A small-molecule ligand and the protein it binds are described below.
Small molecule (SMILES): OC[C@H]1O[C@@H](O[C@H]2[C@H](O)[C@@H](O)[C@H](O[C@H]3[C@H](O)[C@@H](O)[C@H](O[C@H]4[C@H](O)[C@@H](O)[C@H](O)O[C@@H]4CO)O[C@@H]3CO)O[C@@H]2CO)[C@H](O)[C@@H](O)[C@@H]1O

Binding-site contacts:
Ligand atom C4 contacts residue GLU445 of chain 1.A at 3.6 Å.
Ligand atom C2 contacts residue GLN181 of chain 1.A at 3.4 Å.
Ligand atom C2 contacts residue ASN250 of chain 1.A at 3.5 Å.
Ligand atom O4 contacts residue TRP438 of chain 1.A at 3.2 Å.
Ligand atom O4 contacts residue GLN34 of chain 1.A at 3.1 Å (h-bond).
Ligand atom O4 contacts residue GLN181 of chain 1.A at 2.7 Å (h-bond).
Ligand atom O6 contacts residue LEU187 of chain 1.A at 3.7 Å.
Ligand atom O5 contacts residue ALA346 of chain 1.A at 3.6 Å.
Ligand atom O5 contacts residue TYR320 of chain 1.A at 3.2 Å (h-bond).
Ligand atom O3 contacts residue ARG183 of chain 1.A at 3.0 Å (salt-bridge).
Ligand atom C1 contacts residue GLU391 of chain 1.A at 3.4 Å.
Ligand atom C3 contacts residue GLU391 of chain 1.A at 3.6 Å.
Ligand atom O5 contacts residue ARG183 of chain 1.A at 3.6 Å (salt-bridge).
Ligand atom O2 contacts residue GLN181 of chain 1.A at 3.4 Å (h-bond).
Ligand atom O3 contacts residue TRP363 of chain 1.A at 3.4 Å.
Ligand atom C2 contacts residue GLU391 of chain 1.A at 3.5 Å.
Ligand atom O3 contacts residue GLN34 of chain 1.A at 2.8 Å (h-bond).
Ligand atom C1 contacts residue GLN181 of chain 1.A at 3.2 Å.
Ligand atom O3 contacts residue ASN250 of chain 1.A at 2.8 Å (h-bond).
Ligand atom O2 contacts residue ASN180 of chain 1.A at 3.0 Å (h-bond).
Ligand atom C6 contacts residue GLN181 of chain 1.A at 3.3 Å.
Ligand atom O5 contacts residue GLU391 of chain 1.A at 3.4 Å (salt-bridge).
Ligand atom O3 contacts residue GLU445 of chain 1.A at 3.6 Å.
Ligand atom O6 contacts residue TRP363 of chain 1.A at 3.4 Å.
Ligand atom C5 contacts residue TYR320 of chain 1.A at 3.3 Å (hydrophobic).
Ligand atom O3 contacts residue TRP446 of chain 1.A at 3.0 Å (h-bond).
Ligand atom O4 contacts residue GLU445 of chain 1.A at 2.5 Å (salt-bridge).
Ligand atom C6 contacts residue GLU445 of chain 1.A at 3.1 Å.
Ligand atom O4 contacts residue ARG183 of chain 1.A at 3.6 Å (salt-bridge).
Ligand atom O6 contacts residue PHE348 of chain 1.A at 3.5 Å.
Ligand atom O2 contacts residue ASN250 of chain 1.A at 3.0 Å (h-bond).
Ligand atom C5 contacts residue TYR252 of chain 1.A at 3.7 Å (hydrophobic).
Ligand atom C6 contacts residue PHE454 of chain 1.A at 3.5 Å (hydrophobic).
Ligand atom O2 contacts residue TRP342 of chain 1.A at 3.4 Å.
Ligand atom O3 contacts residue HIS135 of chain 1.A at 2.9 Å (h-bond).
Ligand atom O6 contacts residue GLU445 of chain 1.A at 2.4 Å (salt-bridge).
Ligand atom C6 contacts residue TYR320 of chain 1.A at 3.6 Å (hydrophobic).
Ligand atom O6 contacts residue ASN250 of chain 1.A at 3.7 Å.
Ligand atom O2 contacts residue GLU391 of chain 1.A at 2.9 Å (salt-bridge).
Ligand atom O2 contacts residue HIS135 of chain 1.A at 3.5 Å (h-bond).

Sequence of chain 1.A:
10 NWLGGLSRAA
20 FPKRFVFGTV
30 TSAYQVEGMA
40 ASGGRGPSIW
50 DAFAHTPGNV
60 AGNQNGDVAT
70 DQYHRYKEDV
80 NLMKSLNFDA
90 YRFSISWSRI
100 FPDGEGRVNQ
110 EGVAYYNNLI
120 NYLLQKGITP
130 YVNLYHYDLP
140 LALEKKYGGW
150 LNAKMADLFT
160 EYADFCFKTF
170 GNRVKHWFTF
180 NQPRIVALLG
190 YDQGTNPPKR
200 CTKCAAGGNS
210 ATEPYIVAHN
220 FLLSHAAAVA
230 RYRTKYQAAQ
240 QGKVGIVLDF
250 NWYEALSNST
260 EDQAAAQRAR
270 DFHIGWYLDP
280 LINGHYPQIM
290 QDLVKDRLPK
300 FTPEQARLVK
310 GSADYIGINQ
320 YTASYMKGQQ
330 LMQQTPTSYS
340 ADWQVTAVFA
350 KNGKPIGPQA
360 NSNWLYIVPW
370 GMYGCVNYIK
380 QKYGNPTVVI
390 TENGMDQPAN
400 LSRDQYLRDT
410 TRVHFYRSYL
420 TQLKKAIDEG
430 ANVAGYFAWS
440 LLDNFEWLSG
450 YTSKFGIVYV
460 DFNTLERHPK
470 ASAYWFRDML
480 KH